The small molecule below binds the protein below.
Small molecule (SMILES): CC(C)C[C@H](NC(=O)OC1CC2(CCN(S(C)(=O)=O)CC2)C1)C(=O)N[C@@H](C[C@@H]1CCNC1=O)[C@H](O)S(=O)(=O)O

Sequence of chain 1.A:
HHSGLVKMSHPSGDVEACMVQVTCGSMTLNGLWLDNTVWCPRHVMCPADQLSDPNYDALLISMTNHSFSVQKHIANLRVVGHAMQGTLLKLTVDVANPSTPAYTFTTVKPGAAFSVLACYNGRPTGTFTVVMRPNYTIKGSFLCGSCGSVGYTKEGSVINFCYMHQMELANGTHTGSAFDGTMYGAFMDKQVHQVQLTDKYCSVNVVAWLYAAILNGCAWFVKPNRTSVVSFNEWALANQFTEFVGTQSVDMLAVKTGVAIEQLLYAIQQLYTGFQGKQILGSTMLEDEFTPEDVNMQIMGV

Binding-site contacts:
Ligand atom S29 contacts residue FVE1 of chain 1.C at 0.0 Å (h-bond).
Ligand atom C11 contacts residue FVE1 of chain 1.C at 0.1 Å.
Ligand atom C14 contacts residue FVE1 of chain 1.C at 0.1 Å.
Ligand atom C19 contacts residue CYS155 of chain 1.A at 1.8 Å (hydrophobic).
Ligand atom C12 contacts residue FVE1 of chain 1.C at 0.1 Å.
Ligand atom O01 contacts residue FVE1 of chain 1.C at 0.1 Å (h-bond).
Ligand atom C27 contacts residue FVE1 of chain 1.C at 0.0 Å.
Ligand atom O20 contacts residue CYS155 of chain 1.A at 2.6 Å (h-bond).
Ligand atom C34 contacts residue FVE1 of chain 1.C at 0.1 Å.
Ligand atom C16 contacts residue FVE1 of chain 1.C at 0.0 Å.
Ligand atom C08 contacts residue FVE1 of chain 1.C at 0.1 Å.
Ligand atom C17 contacts residue FVE1 of chain 1.C at 0.1 Å.
Ligand atom C11 contacts residue CYS155 of chain 1.A at 2.7 Å (hydrophobic).
Ligand atom C33 contacts residue FVE1 of chain 1.C at 0.1 Å.
Ligand atom C26 contacts residue FVE1 of chain 1.C at 0.1 Å.
Ligand atom C02 contacts residue FVE1 of chain 1.C at 0.0 Å.
Ligand atom C07 contacts residue FVE1 of chain 1.C at 0.1 Å.
Ligand atom N15 contacts residue FVE1 of chain 1.C at 0.1 Å (h-bond).
Ligand atom N10 contacts residue FVE1 of chain 1.C at 0.1 Å (h-bond).
Ligand atom C09 contacts residue FVE1 of chain 1.C at 0.2 Å.
Ligand atom C25 contacts residue FVE1 of chain 1.C at 0.1 Å.
Ligand atom O18 contacts residue HIS173 of chain 1.A at 2.7 Å (h-bond).
Ligand atom N03 contacts residue FVE1 of chain 1.C at 0.1 Å (h-bond).
Ligand atom O30 contacts residue FVE1 of chain 1.C at 0.1 Å (h-bond).
Ligand atom C23 contacts residue FVE1 of chain 1.C at 0.0 Å.
Ligand atom C24 contacts residue FVE1 of chain 1.C at 0.0 Å.
Ligand atom N10 contacts residue CYS155 of chain 1.A at 2.9 Å (h-bond).
Ligand atom C19 contacts residue FVE1 of chain 1.C at 0.2 Å.
Ligand atom O20 contacts residue FVE1 of chain 1.C at 1.3 Å.
Ligand atom C35 contacts residue FVE1 of chain 1.C at 0.0 Å.
Ligand atom C06 contacts residue FVE1 of chain 1.C at 0.1 Å.
Ligand atom C13 contacts residue FVE1 of chain 1.C at 0.1 Å.
Ligand atom C31 contacts residue FVE1 of chain 1.C at 0.0 Å.
Ligand atom N28 contacts residue FVE1 of chain 1.C at 0.0 Å (h-bond).
Ligand atom O22 contacts residue FVE1 of chain 1.C at 0.0 Å (h-bond).
Ligand atom C04 contacts residue FVE1 of chain 1.C at 0.1 Å.
Ligand atom O21 contacts residue FVE1 of chain 1.C at 0.6 Å (h-bond).
Ligand atom O32 contacts residue FVE1 of chain 1.C at 0.1 Å (h-bond).
Ligand atom O18 contacts residue FVE1 of chain 1.C at 0.1 Å (h-bond).
Ligand atom C05 contacts residue FVE1 of chain 1.C at 0.1 Å.